The small molecule below binds the protein below.
Small molecule (SMILES): CC[C@]1(c2ccc(N)cc2)CCC(=O)NC1=O

Sequence of chain 1.C:
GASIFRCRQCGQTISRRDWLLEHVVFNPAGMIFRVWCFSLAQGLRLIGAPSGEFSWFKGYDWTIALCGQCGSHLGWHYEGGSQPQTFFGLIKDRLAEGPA

Binding-site contacts:
Ligand atom C12 contacts residue GLU77 of chain 1.C at 3.8 Å.
Ligand atom N1 contacts residue PHE78 of chain 1.C at 2.9 Å (h-bond).
Ligand atom O1 contacts residue TRP80 of chain 1.C at 3.7 Å.
Ligand atom C3 contacts residue TRP80 of chain 1.C at 3.8 Å (hydrophobic).
Ligand atom C11 contacts residue TRP86 of chain 1.C at 3.9 Å (hydrophobic).
Ligand atom C12 contacts residue TRP86 of chain 1.C at 3.7 Å (hydrophobic).
Ligand atom N1 contacts residue TRP80 of chain 1.C at 3.6 Å.
Ligand atom C8 contacts residue ASN51 of chain 1.C at 3.3 Å.
Ligand atom C7 contacts residue SER79 of chain 1.C at 4.1 Å.
Ligand atom C7 contacts residue TRP86 of chain 1.C at 4.1 Å (hydrophobic).
Ligand atom C2 contacts residue TRP86 of chain 1.C at 3.8 Å (hydrophobic).
Ligand atom O1 contacts residue PHE78 of chain 1.C at 3.5 Å (h-bond).
Ligand atom O1 contacts residue PRO52 of chain 1.C at 3.5 Å.
Ligand atom O2 contacts residue TRP86 of chain 1.C at 4.0 Å.
Ligand atom C4 contacts residue TRP86 of chain 1.C at 4.0 Å (hydrophobic).
Ligand atom C10 contacts residue TRP86 of chain 1.C at 3.9 Å (hydrophobic).
Ligand atom C6 contacts residue TRP80 of chain 1.C at 3.8 Å (hydrophobic).
Ligand atom C5 contacts residue TRP86 of chain 1.C at 4.1 Å (hydrophobic).
Ligand atom C2 contacts residue TRP100 of chain 1.C at 3.6 Å (hydrophobic).
Ligand atom C7 contacts residue TYR102 of chain 1.C at 3.4 Å (hydrophobic).
Ligand atom N2 contacts residue GLU77 of chain 1.C at 3.5 Å (salt-bridge).
Ligand atom C5 contacts residue TRP80 of chain 1.C at 3.8 Å (hydrophobic).
Ligand atom N1 contacts residue SER79 of chain 1.C at 4.1 Å.
Ligand atom O2 contacts residue TYR102 of chain 1.C at 2.7 Å (h-bond).
Ligand atom C7 contacts residue PHE78 of chain 1.C at 3.8 Å (hydrophobic).
Ligand atom C3 contacts residue TRP100 of chain 1.C at 3.5 Å (hydrophobic).
Ligand atom O1 contacts residue ASN51 of chain 1.C at 4.2 Å.
Ligand atom O2 contacts residue SER79 of chain 1.C at 3.6 Å.
Ligand atom C10 contacts residue GLU77 of chain 1.C at 3.5 Å.
Ligand atom O2 contacts residue TRP80 of chain 1.C at 3.0 Å (h-bond).
Ligand atom C5 contacts residue TRP100 of chain 1.C at 3.6 Å (hydrophobic).
Ligand atom C7 contacts residue TRP80 of chain 1.C at 3.5 Å (hydrophobic).
Ligand atom C8 contacts residue PRO52 of chain 1.C at 3.9 Å (hydrophobic).
Ligand atom C8 contacts residue TRP80 of chain 1.C at 3.9 Å (hydrophobic).
Ligand atom O2 contacts residue PHE78 of chain 1.C at 3.9 Å.
Ligand atom C13 contacts residue TRP86 of chain 1.C at 3.8 Å (hydrophobic).
Ligand atom C5 contacts residue TYR102 of chain 1.C at 3.4 Å (hydrophobic).
Ligand atom C9 contacts residue TRP86 of chain 1.C at 4.1 Å (hydrophobic).
Ligand atom C6 contacts residue PHE78 of chain 1.C at 3.5 Å (hydrophobic).
Ligand atom C10 contacts residue PHE78 of chain 1.C at 3.9 Å (hydrophobic).